Binding-site contacts:
Ligand atom C22 contacts residue GLY48 of chain 1.A at 3.2 Å.
Ligand atom C41 contacts residue VAL186 of chain 1.A at 3.6 Å (hydrophobic).
Ligand atom N contacts residue GLY152 of chain 1.A at 3.3 Å (h-bond).
Ligand atom O2 contacts residue ASP25 of chain 1.A at 2.9 Å (salt-bridge).
Ligand atom C3 contacts residue ASP133 of chain 1.A at 3.1 Å.
Ligand atom CB1 contacts residue ASP25 of chain 1.A at 3.2 Å.
Ligand atom C11 contacts residue ASN30 of chain 1.A at 3.6 Å.
Ligand atom C22 contacts residue ILE154 of chain 1.A at 3.5 Å (hydrophobic).
Ligand atom C61 contacts residue ILE50 of chain 1.A at 3.6 Å (hydrophobic).
Ligand atom ND2 contacts residue ASN134 of chain 1.A at 3.2 Å (h-bond).
Ligand atom CD1 contacts residue ILE84 of chain 1.A at 3.6 Å (hydrophobic).
Ligand atom OD1 contacts residue ASN134 of chain 1.A at 3.0 Å (h-bond).
Ligand atom C51 contacts residue PRO185 of chain 1.A at 3.4 Å (hydrophobic).
Ligand atom O contacts residue GLY131 of chain 1.A at 3.5 Å (h-bond).
Ligand atom C7A contacts residue ILE188 of chain 1.A at 3.5 Å (hydrophobic).
Ligand atom C3 contacts residue ARG8 of chain 1.A at 3.4 Å.
Ligand atom C9 contacts residue ASP25 of chain 1.A at 3.7 Å.
Ligand atom N1 contacts residue GLY152 of chain 1.A at 3.3 Å (h-bond).
Ligand atom O contacts residue ASP133 of chain 1.A at 3.0 Å (salt-bridge).
Ligand atom C81 contacts residue GLY27 of chain 1.A at 3.4 Å.
Ligand atom CE1 contacts residue ILE154 of chain 1.A at 3.5 Å (hydrophobic).
Ligand atom CE1 contacts residue GLY153 of chain 1.A at 3.6 Å.
Ligand atom ND2 contacts residue GLY152 of chain 1.A at 3.4 Å (h-bond).
Ligand atom O2 contacts residue ASP129 of chain 1.A at 2.8 Å (salt-bridge).
Ligand atom CM contacts residue ASP25 of chain 1.A at 3.6 Å.
Ligand atom C32 contacts residue ILE154 of chain 1.A at 3.6 Å (hydrophobic).
Ligand atom O contacts residue ALA132 of chain 1.A at 3.6 Å.
Ligand atom N2 contacts residue GLY131 of chain 1.A at 3.6 Å (h-bond).
Ligand atom OD1 contacts residue ASP133 of chain 1.A at 3.5 Å (salt-bridge).
Ligand atom CG contacts residue ASN134 of chain 1.A at 3.5 Å.
Ligand atom CM contacts residue GLY27 of chain 1.A at 3.6 Å.
Ligand atom C4 contacts residue ARG8 of chain 1.A at 3.2 Å.
Ligand atom CG1 contacts residue ILE84 of chain 1.A at 3.6 Å (hydrophobic).
Ligand atom C9 contacts residue ASP129 of chain 1.A at 3.1 Å.
Ligand atom C81 contacts residue ASP129 of chain 1.A at 3.5 Å.
Ligand atom C32 contacts residue ILE84 of chain 1.A at 3.6 Å (hydrophobic).
Ligand atom O3 contacts residue GLY49 of chain 1.A at 3.7 Å.
Ligand atom O2 contacts residue GLY131 of chain 1.A at 3.4 Å.
Ligand atom C21 contacts residue GLY27 of chain 1.A at 3.5 Å.
Ligand atom CB contacts residue GLY152 of chain 1.A at 3.7 Å.

This protein binds this small molecule.
Small molecule (SMILES): CC(C)(C)NC(=O)[C@@H]1C[C@@H]2CCCC[C@@H]2CN1C[C@@H](O)[C@H](Cc1ccccc1)NC(=O)[C@H](CC(N)=O)NC(=O)c1ccc2ccccc2n1

Sequence of chain 1.A:
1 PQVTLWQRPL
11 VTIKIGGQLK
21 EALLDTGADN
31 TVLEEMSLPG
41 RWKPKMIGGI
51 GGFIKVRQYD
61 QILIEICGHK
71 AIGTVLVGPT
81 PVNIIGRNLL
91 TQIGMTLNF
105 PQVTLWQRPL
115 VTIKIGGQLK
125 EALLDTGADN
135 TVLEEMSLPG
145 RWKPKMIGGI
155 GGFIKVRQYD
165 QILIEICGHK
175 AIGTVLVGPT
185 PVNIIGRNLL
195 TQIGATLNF